Sequence of chain 1.B:
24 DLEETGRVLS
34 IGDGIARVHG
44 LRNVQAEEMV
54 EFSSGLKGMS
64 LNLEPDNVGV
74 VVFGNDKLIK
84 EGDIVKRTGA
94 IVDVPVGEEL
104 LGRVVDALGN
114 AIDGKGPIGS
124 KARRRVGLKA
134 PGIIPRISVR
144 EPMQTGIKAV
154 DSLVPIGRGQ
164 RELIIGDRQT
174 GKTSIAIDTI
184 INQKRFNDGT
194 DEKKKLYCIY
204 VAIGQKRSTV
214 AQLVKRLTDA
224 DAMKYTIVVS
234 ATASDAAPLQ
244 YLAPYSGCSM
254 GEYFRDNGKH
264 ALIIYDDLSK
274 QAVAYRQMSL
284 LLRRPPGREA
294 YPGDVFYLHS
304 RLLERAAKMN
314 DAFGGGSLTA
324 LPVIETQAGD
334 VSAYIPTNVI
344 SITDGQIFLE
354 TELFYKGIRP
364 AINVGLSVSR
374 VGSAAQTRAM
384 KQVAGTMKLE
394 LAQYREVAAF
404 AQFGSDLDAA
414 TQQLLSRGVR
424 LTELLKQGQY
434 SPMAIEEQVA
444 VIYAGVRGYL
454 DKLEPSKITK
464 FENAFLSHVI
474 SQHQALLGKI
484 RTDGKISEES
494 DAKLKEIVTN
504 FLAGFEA

Sequence of chain 1.G:
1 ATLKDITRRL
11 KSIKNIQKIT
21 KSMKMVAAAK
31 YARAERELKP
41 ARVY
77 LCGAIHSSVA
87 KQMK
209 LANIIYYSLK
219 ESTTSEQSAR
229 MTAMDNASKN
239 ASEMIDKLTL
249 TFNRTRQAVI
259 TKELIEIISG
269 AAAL

A protein and the small-molecule ligand that binds it are described below.
Small molecule (SMILES): CC(=O)N1CCCC[C@H]1C(=O)NC(C)(C)C(=O)N1CCCC[C@H]1C(=O)NC(C)(C)C(=O)NC(C)(C)C(=O)N[C@@H](CC(C)C)C(=O)NCCC(=O)NCC(=O)NC(C)(C)C(=O)NC(C)(C)C(=O)N1CCCC[C@H]1C(=O)NC(C)(C)C(=O)NCC(=O)N[C@@H](CC(C)C)C(=O)NC(C)(C)C(=O)N[C@@H](CC(C)C)CN1CCCN2CCC[C@H]21

Sequence of chain 1.A:
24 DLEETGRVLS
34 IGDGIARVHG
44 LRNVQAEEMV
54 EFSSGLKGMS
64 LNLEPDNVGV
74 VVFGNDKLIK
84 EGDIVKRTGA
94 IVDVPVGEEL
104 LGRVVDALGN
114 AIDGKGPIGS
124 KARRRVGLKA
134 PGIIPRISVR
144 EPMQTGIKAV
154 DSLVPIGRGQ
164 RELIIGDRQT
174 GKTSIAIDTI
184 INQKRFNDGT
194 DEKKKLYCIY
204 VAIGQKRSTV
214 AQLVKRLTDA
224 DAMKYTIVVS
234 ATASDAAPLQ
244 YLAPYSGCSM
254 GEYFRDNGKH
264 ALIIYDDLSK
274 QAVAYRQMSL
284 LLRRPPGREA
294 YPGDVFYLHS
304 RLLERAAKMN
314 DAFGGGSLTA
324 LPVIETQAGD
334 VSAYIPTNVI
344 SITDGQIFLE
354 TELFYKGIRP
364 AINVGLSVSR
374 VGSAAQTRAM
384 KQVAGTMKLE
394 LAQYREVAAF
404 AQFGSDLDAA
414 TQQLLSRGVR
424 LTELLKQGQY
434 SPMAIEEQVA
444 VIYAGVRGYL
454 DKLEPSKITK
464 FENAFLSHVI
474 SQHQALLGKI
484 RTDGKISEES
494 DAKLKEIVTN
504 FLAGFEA

Sequence of chain 1.E:
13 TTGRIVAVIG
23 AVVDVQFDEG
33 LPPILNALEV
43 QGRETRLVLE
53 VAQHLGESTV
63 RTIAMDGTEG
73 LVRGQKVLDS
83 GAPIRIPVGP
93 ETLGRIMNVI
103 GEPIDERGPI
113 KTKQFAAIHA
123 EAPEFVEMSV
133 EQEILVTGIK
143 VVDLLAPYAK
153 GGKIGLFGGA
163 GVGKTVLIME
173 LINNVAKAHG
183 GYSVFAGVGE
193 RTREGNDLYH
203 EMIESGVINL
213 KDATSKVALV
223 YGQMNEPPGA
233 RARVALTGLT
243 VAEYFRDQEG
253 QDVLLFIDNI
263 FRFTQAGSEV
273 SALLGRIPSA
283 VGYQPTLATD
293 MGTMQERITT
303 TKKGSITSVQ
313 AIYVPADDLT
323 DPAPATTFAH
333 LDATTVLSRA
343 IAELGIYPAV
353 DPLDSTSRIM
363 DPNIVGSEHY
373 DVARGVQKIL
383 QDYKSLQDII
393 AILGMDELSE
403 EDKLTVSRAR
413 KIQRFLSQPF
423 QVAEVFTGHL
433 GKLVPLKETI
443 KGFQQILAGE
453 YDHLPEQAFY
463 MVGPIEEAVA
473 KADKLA

Binding-site contacts:
Ligand atom CB1 contacts residue PHE159 of chain 1.E at 3.0 Å (hydrophobic).
Ligand atom C4 contacts residue TYR358 of chain 1.B at 3.0 Å (hydrophobic).
Ligand atom N5 contacts residue TYR358 of chain 1.B at 2.6 Å (h-bond).
Ligand atom CA contacts residue ASP319 of chain 1.E at 3.4 Å.
Ligand atom CG contacts residue THR7 of chain 1.G at 3.2 Å.
Ligand atom O contacts residue LEU369 of chain 1.A at 3.5 Å.
Ligand atom C contacts residue GLY332 of chain 1.A at 3.1 Å.
Ligand atom CD contacts residue ASP319 of chain 1.E at 3.6 Å.
Ligand atom CM' contacts residue THR336 of chain 1.E at 3.1 Å.
Ligand atom CA contacts residue ASP356 of chain 1.E at 3.3 Å.
Ligand atom CG contacts residue LEU321 of chain 1.E at 3.4 Å (hydrophobic).
Ligand atom CA contacts residue VAL334 of chain 1.A at 3.4 Å (hydrophobic).
Ligand atom CB1 contacts residue GLY332 of chain 1.A at 3.1 Å.
Ligand atom N contacts residue ASP319 of chain 1.E at 3.2 Å (salt-bridge).
Ligand atom CB1 contacts residue ALA331 of chain 1.A at 3.3 Å (hydrophobic).
Ligand atom N contacts residue LEU369 of chain 1.A at 2.8 Å.
Ligand atom O contacts residue GLY332 of chain 1.A at 3.2 Å (h-bond).
Ligand atom N contacts residue GLY332 of chain 1.A at 3.3 Å (h-bond).
Ligand atom CA contacts residue GLY332 of chain 1.A at 3.6 Å.
Ligand atom O contacts residue PHE250 of chain 1.G at 3.3 Å.
Ligand atom C9 contacts residue TYR358 of chain 1.B at 3.3 Å (hydrophobic).
Ligand atom O contacts residue LEU321 of chain 1.E at 3.5 Å.
Ligand atom C3 contacts residue ARG171 of chain 1.B at 3.2 Å.
Ligand atom C contacts residue LEU369 of chain 1.A at 3.2 Å (hydrophobic).
Ligand atom O contacts residue VAL334 of chain 1.A at 3.3 Å.
Ligand atom C6 contacts residue THR354 of chain 1.B at 3.5 Å.
Ligand atom O contacts residue ASP319 of chain 1.E at 3.2 Å (salt-bridge).
Ligand atom CB1 contacts residue ARG171 of chain 1.B at 3.0 Å.
Ligand atom C2 contacts residue ARG171 of chain 1.B at 3.3 Å.
Ligand atom CB2 contacts residue ASP319 of chain 1.E at 3.2 Å.
Ligand atom CB1 contacts residue SER335 of chain 1.A at 3.4 Å.
Ligand atom N1 contacts residue TYR358 of chain 1.B at 3.6 Å (h-bond).
Ligand atom CB contacts residue GLY332 of chain 1.A at 3.5 Å.
Ligand atom CB2 contacts residue ASP333 of chain 1.A at 3.4 Å.
Ligand atom CB contacts residue LEU369 of chain 1.A at 3.5 Å (hydrophobic).
Ligand atom CD2 contacts residue GLN349 of chain 1.A at 3.4 Å.
Ligand atom N contacts residue ASP356 of chain 1.E at 3.3 Å (salt-bridge).
Ligand atom CB contacts residue THR7 of chain 1.G at 3.3 Å.
Ligand atom CB2 contacts residue PHE159 of chain 1.E at 3.0 Å (hydrophobic).
Ligand atom C6 contacts residue TYR358 of chain 1.B at 3.0 Å (hydrophobic).